The small molecule below binds the protein below.
Small molecule (SMILES): CO[P](=O)(O)O[C@H]1[C@@H](O)[C@H](n2ccc(=O)[nH]c2=O)O[C@@H]1COP(=O)(O)O

Sequence of chain 8.A:
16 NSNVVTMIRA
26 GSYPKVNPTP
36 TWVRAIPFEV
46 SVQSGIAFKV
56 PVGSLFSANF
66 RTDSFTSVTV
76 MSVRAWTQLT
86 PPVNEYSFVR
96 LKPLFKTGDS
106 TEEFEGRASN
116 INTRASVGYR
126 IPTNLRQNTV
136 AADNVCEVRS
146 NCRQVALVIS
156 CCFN

Binding-site contacts:
Ligand atom P contacts residue ARG131 of chain 8.A at 3.5 Å.
Ligand atom C5' contacts residue MET76 of chain 8.A at 4.3 Å (hydrophobic).
Ligand atom OP1 contacts residue ARG131 of chain 8.A at 3.4 Å (salt-bridge).
Ligand atom O5' contacts residue ARG131 of chain 8.A at 2.6 Å (salt-bridge).
Ligand atom OP3 contacts residue ARG125 of chain 8.A at 2.8 Å.
Ligand atom C4 contacts residue ASN16 of chain 57.A at 4.1 Å.
Ligand atom C5' contacts residue ARG125 of chain 8.A at 4.1 Å.
Ligand atom P contacts residue ARG125 of chain 8.A at 3.7 Å.
Ligand atom P contacts residue ILE23 of chain 57.A at 4.4 Å.
Ligand atom OP2 contacts residue ILE23 of chain 57.A at 4.5 Å.
Ligand atom C2 contacts residue ASN16 of chain 57.A at 3.0 Å.
Ligand atom N3 contacts residue SER17 of chain 57.A at 4.3 Å.
Ligand atom C5' contacts residue SER77 of chain 8.A at 4.4 Å.
Ligand atom OP1 contacts residue ILE23 of chain 57.A at 3.9 Å.
Ligand atom O5' contacts residue ARG125 of chain 8.A at 3.0 Å (salt-bridge).
Ligand atom C5 contacts residue THR21 of chain 57.A at 4.3 Å.
Ligand atom N3 contacts residue ARG125 of chain 8.A at 3.6 Å (salt-bridge).
Ligand atom OP2 contacts residue ARG131 of chain 8.A at 3.7 Å.
Ligand atom OP1 contacts residue ARG125 of chain 8.A at 2.9 Å (salt-bridge).
Ligand atom N1 contacts residue ASN16 of chain 57.A at 4.4 Å.
Ligand atom O4 contacts residue THR21 of chain 57.A at 3.9 Å.
Ligand atom C5' contacts residue ARG131 of chain 8.A at 3.2 Å.
Ligand atom O3' contacts residue ARG125 of chain 8.A at 4.0 Å.
Ligand atom C2 contacts residue ARG125 of chain 8.A at 3.8 Å.
Ligand atom C2' contacts residue ARG125 of chain 8.A at 3.6 Å.
Ligand atom C6 contacts residue ARG125 of chain 8.A at 3.5 Å.
Ligand atom N1 contacts residue ARG125 of chain 8.A at 3.7 Å.
Ligand atom C4' contacts residue ARG125 of chain 8.A at 4.4 Å.
Ligand atom C1' contacts residue ARG125 of chain 8.A at 4.2 Å.
Ligand atom O2 contacts residue ARG125 of chain 8.A at 3.9 Å.
Ligand atom C4 contacts residue ARG125 of chain 8.A at 3.5 Å.
Ligand atom O2 contacts residue ASN16 of chain 57.A at 2.5 Å (h-bond).
Ligand atom N3 contacts residue ASN16 of chain 57.A at 2.9 Å (h-bond).
Ligand atom O4 contacts residue SER17 of chain 57.A at 3.2 Å.
Ligand atom C4 contacts residue SER17 of chain 57.A at 4.1 Å.
Ligand atom C5 contacts residue ARG125 of chain 8.A at 3.5 Å.
Ligand atom OP3 contacts residue ILE23 of chain 57.A at 4.2 Å.
Ligand atom OP2 contacts residue SER77 of chain 8.A at 4.1 Å.
Ligand atom C3' contacts residue ARG125 of chain 8.A at 3.3 Å.
Ligand atom O4 contacts residue ARG125 of chain 8.A at 3.8 Å.

Sequence of chain 57.A:
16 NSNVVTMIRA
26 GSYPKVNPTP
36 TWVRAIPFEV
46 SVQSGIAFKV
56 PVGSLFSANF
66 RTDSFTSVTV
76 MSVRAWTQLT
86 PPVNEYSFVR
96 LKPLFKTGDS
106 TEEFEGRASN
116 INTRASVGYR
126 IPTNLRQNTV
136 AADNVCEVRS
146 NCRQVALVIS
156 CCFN